A small-molecule ligand and the protein it binds are described below.
Small molecule (SMILES): CC(C)CCC[C@@H](C)[C@H]1CC[C@H]2[C@@H]3CC=C4C[C@@H](O)CC[C@]4(C)[C@H]3CC[C@]12C

Sequence of chain 1.A:
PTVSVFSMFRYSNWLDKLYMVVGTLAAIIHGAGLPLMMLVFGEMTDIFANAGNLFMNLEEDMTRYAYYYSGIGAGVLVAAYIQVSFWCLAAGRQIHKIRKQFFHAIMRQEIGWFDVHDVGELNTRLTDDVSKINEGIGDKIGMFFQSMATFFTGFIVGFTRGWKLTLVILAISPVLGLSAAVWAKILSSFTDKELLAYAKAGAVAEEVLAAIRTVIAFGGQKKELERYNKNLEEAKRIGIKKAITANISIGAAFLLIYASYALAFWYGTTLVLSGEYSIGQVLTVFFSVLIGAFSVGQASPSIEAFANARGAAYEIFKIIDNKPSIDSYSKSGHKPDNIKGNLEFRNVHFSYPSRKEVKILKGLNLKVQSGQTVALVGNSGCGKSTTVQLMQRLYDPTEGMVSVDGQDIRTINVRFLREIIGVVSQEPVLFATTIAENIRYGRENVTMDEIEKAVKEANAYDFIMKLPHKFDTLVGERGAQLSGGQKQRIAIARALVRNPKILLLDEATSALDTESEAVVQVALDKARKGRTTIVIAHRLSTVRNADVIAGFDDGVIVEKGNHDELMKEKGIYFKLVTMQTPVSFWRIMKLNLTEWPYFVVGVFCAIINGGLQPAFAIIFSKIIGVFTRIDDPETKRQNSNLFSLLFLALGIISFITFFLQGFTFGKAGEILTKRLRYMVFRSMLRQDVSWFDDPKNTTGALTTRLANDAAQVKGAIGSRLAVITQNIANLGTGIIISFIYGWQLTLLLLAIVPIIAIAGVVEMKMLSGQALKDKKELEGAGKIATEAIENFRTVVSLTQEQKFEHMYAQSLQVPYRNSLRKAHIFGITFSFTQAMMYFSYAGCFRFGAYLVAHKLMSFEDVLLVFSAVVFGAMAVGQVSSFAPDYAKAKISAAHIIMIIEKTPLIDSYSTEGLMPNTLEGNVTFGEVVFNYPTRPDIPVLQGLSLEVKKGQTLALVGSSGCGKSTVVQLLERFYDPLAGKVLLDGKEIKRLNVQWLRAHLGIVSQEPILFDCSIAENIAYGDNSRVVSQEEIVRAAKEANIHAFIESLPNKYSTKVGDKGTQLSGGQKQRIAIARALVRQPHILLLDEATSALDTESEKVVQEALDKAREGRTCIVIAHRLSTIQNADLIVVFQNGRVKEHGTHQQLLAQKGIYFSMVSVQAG

Binding-site contacts:
Ligand atom C14 contacts residue SER119 of chain 1.A at 4.2 Å.
Ligand atom C26 contacts residue PHE951 of chain 1.A at 4.0 Å (hydrophobic).
Ligand atom C27 contacts residue MET948 of chain 1.A at 4.4 Å (hydrophobic).
Ligand atom C6 contacts residue TYR116 of chain 1.A at 3.4 Å (hydrophobic).
Ligand atom C20 contacts residue CLR1 of chain 1.I at 4.3 Å.
Ligand atom C5 contacts residue TYR116 of chain 1.A at 4.0 Å (hydrophobic).
Ligand atom C3 contacts residue THR112 of chain 1.A at 4.2 Å.
Ligand atom C1 contacts residue ARG958 of chain 1.A at 3.7 Å.
Ligand atom C4 contacts residue TYR116 of chain 1.A at 4.0 Å (hydrophobic).
Ligand atom C21 contacts residue PHE951 of chain 1.A at 3.8 Å (hydrophobic).
Ligand atom C3 contacts residue ARG958 of chain 1.A at 4.4 Å.
Ligand atom C2 contacts residue CLR1 of chain 1.I at 4.2 Å.
Ligand atom C19 contacts residue CLR1 of chain 1.I at 4.2 Å.
Ligand atom C26 contacts residue PHE944 of chain 1.A at 4.4 Å (hydrophobic).
Ligand atom C7 contacts residue TYR116 of chain 1.A at 3.6 Å (hydrophobic).
Ligand atom C11 contacts residue ALA115 of chain 1.A at 4.5 Å (hydrophobic).
Ligand atom C18 contacts residue CLR1 of chain 1.I at 4.5 Å.
Ligand atom C23 contacts residue CLR1 of chain 1.I at 4.4 Å.
Ligand atom C12 contacts residue SER119 of chain 1.A at 4.3 Å.
Ligand atom C21 contacts residue CLR1 of chain 1.I at 3.5 Å.
Ligand atom O1 contacts residue ARG958 of chain 1.A at 4.2 Å.
Ligand atom O1 contacts residue THR112 of chain 1.A at 4.5 Å.
Ligand atom C17 contacts residue SER119 of chain 1.A at 4.1 Å.
Ligand atom C2 contacts residue ARG958 of chain 1.A at 3.6 Å.